Sequence of chain 1.A:
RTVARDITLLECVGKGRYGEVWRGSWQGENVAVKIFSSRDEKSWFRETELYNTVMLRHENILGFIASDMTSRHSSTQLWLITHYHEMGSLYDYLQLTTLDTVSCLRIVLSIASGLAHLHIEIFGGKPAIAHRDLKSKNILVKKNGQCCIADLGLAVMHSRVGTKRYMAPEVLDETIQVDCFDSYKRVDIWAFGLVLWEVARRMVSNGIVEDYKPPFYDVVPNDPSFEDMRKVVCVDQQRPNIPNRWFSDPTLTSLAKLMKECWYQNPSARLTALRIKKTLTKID

This small molecule binds to this protein.
Small molecule (SMILES): COc1cc(-c2cncc(-c3ccc(C4CCN(C)CC4)cc3)c2C)cc(OC)c1OC

Binding-site contacts:
Ligand atom O28 contacts residue ALA155 of chain 1.A at 3.8 Å.
Ligand atom C03 contacts residue LEU65 of chain 1.A at 3.9 Å (hydrophobic).
Ligand atom C24 contacts residue LEU145 of chain 1.A at 3.6 Å (hydrophobic).
Ligand atom O02 contacts residue LYS37 of chain 1.A at 3.7 Å.
Ligand atom C04 contacts residue THR85 of chain 1.A at 3.8 Å.
Ligand atom O31 contacts residue LYS37 of chain 1.A at 3.6 Å.
Ligand atom C09 contacts residue TYR87 of chain 1.A at 3.6 Å (hydrophobic).
Ligand atom C12 contacts residue GLY91 of chain 1.A at 3.7 Å.
Ligand atom C13 contacts residue VAL16 of chain 1.A at 3.9 Å (hydrophobic).
Ligand atom C04 contacts residue ALA35 of chain 1.A at 3.7 Å (hydrophobic).
Ligand atom C07 contacts residue ALA35 of chain 1.A at 3.6 Å (hydrophobic).
Ligand atom C14 contacts residue VAL16 of chain 1.A at 3.7 Å (hydrophobic).
Ligand atom N08 contacts residue TYR87 of chain 1.A at 3.6 Å.
Ligand atom C06 contacts residue LEU145 of chain 1.A at 3.6 Å (hydrophobic).
Ligand atom C23 contacts residue HIS88 of chain 1.A at 3.8 Å.
Ligand atom N08 contacts residue HIS88 of chain 1.A at 2.9 Å (h-bond).
Ligand atom C01 contacts residue LYS37 of chain 1.A at 3.6 Å.
Ligand atom C21 contacts residue GLU89 of chain 1.A at 3.9 Å.
Ligand atom C23 contacts residue TYR87 of chain 1.A at 3.1 Å (hydrophobic).
Ligand atom C29 contacts residue ASN143 of chain 1.A at 3.7 Å.
Ligand atom C16 contacts residue VAL16 of chain 1.A at 3.8 Å (hydrophobic).
Ligand atom C09 contacts residue HIS88 of chain 1.A at 3.1 Å.
Ligand atom C07 contacts residue HIS86 of chain 1.A at 3.8 Å.
Ligand atom C01 contacts residue LEU83 of chain 1.A at 3.5 Å (hydrophobic).
Ligand atom N08 contacts residue LEU145 of chain 1.A at 3.7 Å.
Ligand atom C23 contacts residue VAL16 of chain 1.A at 3.8 Å (hydrophobic).
Ligand atom C13 contacts residue GLY91 of chain 1.A at 3.8 Å.
Ligand atom C25 contacts residue VAL24 of chain 1.A at 3.7 Å (hydrophobic).
Ligand atom C07 contacts residue LEU145 of chain 1.A at 3.6 Å (hydrophobic).
Ligand atom C01 contacts residue THR85 of chain 1.A at 3.4 Å.
Ligand atom C09 contacts residue LEU145 of chain 1.A at 3.7 Å (hydrophobic).
Ligand atom C22 contacts residue TYR87 of chain 1.A at 3.1 Å (hydrophobic).
Ligand atom C32 contacts residue ASP156 of chain 1.A at 3.6 Å.
Ligand atom C22 contacts residue VAL16 of chain 1.A at 3.6 Å (hydrophobic).
Ligand atom N08 contacts residue HIS86 of chain 1.A at 3.9 Å.
Ligand atom C10 contacts residue LEU145 of chain 1.A at 3.7 Å (hydrophobic).
Ligand atom C01 contacts residue ALA35 of chain 1.A at 3.7 Å (hydrophobic).
Ligand atom C04 contacts residue VAL24 of chain 1.A at 3.9 Å (hydrophobic).
Ligand atom C29 contacts residue LYS142 of chain 1.A at 3.5 Å.
Ligand atom C11 contacts residue VAL16 of chain 1.A at 3.7 Å (hydrophobic).